The small molecule below binds the protein below.
Small molecule (SMILES): O=C(O)[C@@H]1O[C@H](O[C@H]2[C@@H](OS(=O)(=O)O)O[C@@H](O)[C@H](NS(=O)(=O)O)[C@H]2O)[C@@H](OS(=O)(=O)O)[C@H](O)[C@@H]1O

Binding-site contacts:
Ligand atom OAF contacts residue ALA158 of chain 12.F at 3.3 Å.
Ligand atom SAG contacts residue THR4 of chain 12.F at 3.9 Å.
Ligand atom O6B contacts residue LYS156 of chain 12.F at 3.3 Å.
Ligand atom C3 contacts residue ARG157 of chain 12.F at 3.7 Å.
Ligand atom O6B contacts residue ARG157 of chain 12.F at 3.3 Å (salt-bridge).
Ligand atom O6A contacts residue HIS94 of chain 12.F at 3.2 Å (h-bond).
Ligand atom C6 contacts residue SER93 of chain 12.F at 4.0 Å.
Ligand atom C5 contacts residue LEU62 of chain 12.F at 3.8 Å (hydrophobic).
Ligand atom O4 contacts residue SER93 of chain 12.F at 3.0 Å (h-bond).
Ligand atom O3 contacts residue ARG157 of chain 12.F at 3.3 Å (salt-bridge).
Ligand atom O6A contacts residue LEU62 of chain 12.F at 3.4 Å.
Ligand atom OAH contacts residue LEU2 of chain 12.F at 2.8 Å (h-bond).
Ligand atom O5 contacts residue LYS156 of chain 12.F at 3.4 Å.
Ligand atom C6 contacts residue LEU62 of chain 12.F at 3.5 Å (hydrophobic).
Ligand atom OBI contacts residue LYS156 of chain 12.F at 4.0 Å.
Ligand atom OAH contacts residue ASP3 of chain 12.F at 4.0 Å.
Ligand atom O6A contacts residue SER93 of chain 12.F at 3.2 Å.
Ligand atom O5 contacts residue ARG157 of chain 12.F at 3.8 Å.
Ligand atom OAF contacts residue THR4 of chain 12.F at 2.9 Å (h-bond).
Ligand atom SAG contacts residue ARG157 of chain 12.F at 3.6 Å (salt-bridge).
Ligand atom OAH contacts residue THR4 of chain 12.F at 3.7 Å.
Ligand atom O6B contacts residue HIS155 of chain 12.F at 3.3 Å (h-bond).
Ligand atom C4 contacts residue LYS156 of chain 12.F at 4.0 Å.
Ligand atom O5B contacts residue LYS156 of chain 12.F at 3.3 Å.
Ligand atom O6B contacts residue HIS94 of chain 12.F at 4.0 Å.
Ligand atom O5 contacts residue HIS155 of chain 12.F at 3.6 Å.
Ligand atom C6 contacts residue HIS94 of chain 12.F at 3.9 Å.
Ligand atom C6 contacts residue HIS155 of chain 12.F at 3.4 Å.
Ligand atom OAH contacts residue ARG157 of chain 12.F at 3.1 Å (salt-bridge).
Ligand atom O4 contacts residue HIS155 of chain 12.F at 3.5 Å (h-bond).
Ligand atom C2 contacts residue ALA158 of chain 12.F at 3.7 Å (hydrophobic).
Ligand atom O3 contacts residue LYS156 of chain 12.F at 3.0 Å.
Ligand atom C3 contacts residue ALA158 of chain 12.F at 4.0 Å (hydrophobic).
Ligand atom O3 contacts residue ALA158 of chain 12.F at 3.0 Å (h-bond).
Ligand atom C3 contacts residue LYS156 of chain 12.F at 4.0 Å.
Ligand atom C5 contacts residue HIS155 of chain 12.F at 4.0 Å.
Ligand atom O4 contacts residue LYS156 of chain 12.F at 3.5 Å.
Ligand atom OAF contacts residue ARG157 of chain 12.F at 2.8 Å (salt-bridge).
Ligand atom O6B contacts residue LEU62 of chain 12.F at 4.0 Å.
Ligand atom O6A contacts residue HIS155 of chain 12.F at 3.8 Å.

Sequence of chain 12.F:
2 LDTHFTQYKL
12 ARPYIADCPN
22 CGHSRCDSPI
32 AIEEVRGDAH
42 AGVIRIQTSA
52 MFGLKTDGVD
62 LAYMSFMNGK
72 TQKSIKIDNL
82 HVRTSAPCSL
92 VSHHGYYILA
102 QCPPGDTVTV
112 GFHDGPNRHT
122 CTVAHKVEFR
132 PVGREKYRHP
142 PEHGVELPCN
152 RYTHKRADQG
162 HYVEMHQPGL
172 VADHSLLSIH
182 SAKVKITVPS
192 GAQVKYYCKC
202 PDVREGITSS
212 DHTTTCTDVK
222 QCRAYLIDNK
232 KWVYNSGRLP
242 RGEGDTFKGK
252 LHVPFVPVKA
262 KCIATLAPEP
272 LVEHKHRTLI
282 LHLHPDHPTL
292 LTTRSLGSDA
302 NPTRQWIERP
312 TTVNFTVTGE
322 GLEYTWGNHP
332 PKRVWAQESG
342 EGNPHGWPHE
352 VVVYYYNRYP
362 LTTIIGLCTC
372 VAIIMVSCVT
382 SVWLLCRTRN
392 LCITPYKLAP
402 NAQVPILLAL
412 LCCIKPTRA